A protein and the small-molecule ligand that binds it are described below.
Small molecule (SMILES): O=S(=O)(O)c1cccc2cccc(Nc3ccccc3)c12

Sequence of chain 1.P:
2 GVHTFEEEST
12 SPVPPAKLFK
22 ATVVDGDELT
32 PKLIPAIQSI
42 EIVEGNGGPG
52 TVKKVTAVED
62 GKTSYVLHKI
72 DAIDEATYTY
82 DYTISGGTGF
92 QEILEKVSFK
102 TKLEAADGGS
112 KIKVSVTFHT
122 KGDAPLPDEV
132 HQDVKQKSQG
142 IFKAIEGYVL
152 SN

Binding-site contacts:
Ligand atom C7 contacts residue ALA37 of chain 1.P at 3.8 Å (hydrophobic).
Ligand atom C4 contacts residue ILE142 of chain 1.P at 4.3 Å (hydrophobic).
Ligand atom N contacts residue LYS138 of chain 1.P at 4.5 Å.
Ligand atom O1 contacts residue LYS138 of chain 1.P at 4.2 Å.
Ligand atom C9 contacts residue LYS138 of chain 1.P at 4.0 Å.
Ligand atom O3 contacts residue ALA37 of chain 1.P at 3.6 Å.
Ligand atom O2 contacts residue VAL59 of chain 1.P at 4.5 Å.
Ligand atom C3 contacts residue ILE142 of chain 1.P at 3.9 Å (hydrophobic).
Ligand atom C3 contacts residue ILE35 of chain 1.P at 4.2 Å (hydrophobic).
Ligand atom C10 contacts residue LYS138 of chain 1.P at 3.8 Å.
Ligand atom S contacts residue ALA37 of chain 1.P at 4.1 Å.
Ligand atom C5 contacts residue LYS138 of chain 1.P at 4.0 Å.
Ligand atom C8 contacts residue VAL59 of chain 1.P at 4.3 Å (hydrophobic).
Ligand atom C2 contacts residue ILE35 of chain 1.P at 4.2 Å (hydrophobic).
Ligand atom C7 contacts residue LYS138 of chain 1.P at 4.4 Å.
Ligand atom C9 contacts residue ALA37 of chain 1.P at 3.5 Å (hydrophobic).
Ligand atom C5 contacts residue 2AN1 of chain 1.ND at 4.2 Å.
Ligand atom O2 contacts residue GLU60 of chain 1.P at 3.6 Å.
Ligand atom C7 contacts residue 2AN1 of chain 1.ND at 4.1 Å.
Ligand atom C1 contacts residue LYS138 of chain 1.P at 3.9 Å.
Ligand atom C6 contacts residue 2AN1 of chain 1.ND at 3.7 Å.
Ligand atom C7 contacts residue ALA58 of chain 1.P at 3.8 Å (hydrophobic).
Ligand atom C4 contacts residue 2AN1 of chain 1.ND at 4.3 Å.
Ligand atom C10 contacts residue ALA37 of chain 1.P at 3.9 Å (hydrophobic).
Ligand atom C8 contacts residue GLU60 of chain 1.P at 3.4 Å.
Ligand atom C6 contacts residue ALA58 of chain 1.P at 3.9 Å (hydrophobic).
Ligand atom O2 contacts residue ALA37 of chain 1.P at 4.2 Å.
Ligand atom C9 contacts residue GLU60 of chain 1.P at 4.1 Å.
Ligand atom C4 contacts residue LYS138 of chain 1.P at 4.0 Å.
Ligand atom C2 contacts residue LYS138 of chain 1.P at 3.6 Å.
Ligand atom C4 contacts residue ILE38 of chain 1.P at 4.1 Å (hydrophobic).
Ligand atom C3 contacts residue LYS138 of chain 1.P at 3.7 Å.
Ligand atom C5 contacts residue ALA37 of chain 1.P at 4.2 Å (hydrophobic).
Ligand atom C16 contacts residue ILE35 of chain 1.P at 4.3 Å (hydrophobic).
Ligand atom C8 contacts residue ALA37 of chain 1.P at 3.5 Å (hydrophobic).
Ligand atom C8 contacts residue LYS138 of chain 1.P at 4.3 Å.
Ligand atom C6 contacts residue LYS138 of chain 1.P at 4.3 Å.
Ligand atom C6 contacts residue ALA37 of chain 1.P at 4.1 Å (hydrophobic).
Ligand atom C7 contacts residue GLU60 of chain 1.P at 3.8 Å.